Sequence of chain 1.B:
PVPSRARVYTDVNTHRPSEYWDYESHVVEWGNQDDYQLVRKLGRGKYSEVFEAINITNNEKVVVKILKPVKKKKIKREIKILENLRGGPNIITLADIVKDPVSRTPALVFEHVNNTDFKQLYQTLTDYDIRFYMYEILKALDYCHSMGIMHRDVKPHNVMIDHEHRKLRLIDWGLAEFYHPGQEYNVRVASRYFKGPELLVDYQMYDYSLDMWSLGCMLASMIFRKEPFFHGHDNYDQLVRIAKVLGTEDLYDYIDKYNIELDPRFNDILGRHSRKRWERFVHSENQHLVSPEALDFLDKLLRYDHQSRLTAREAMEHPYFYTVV

The small molecule below binds the protein below.
Small molecule (SMILES): CC(=O)NCCCNCc1ccc(-c2ccccc2)c(Cl)c1

Binding-site contacts:
Ligand atom C16 contacts residue LYS125 of chain 1.B at 3.7 Å.
Ligand atom N1 contacts residue TYR62 of chain 1.B at 2.7 Å (h-bond).
Ligand atom C6 contacts residue TYR62 of chain 1.B at 3.6 Å (hydrophobic).
Ligand atom C8 contacts residue ASP126 of chain 1.B at 4.5 Å.
Ligand atom C14 contacts residue ASP126 of chain 1.B at 3.9 Å.
Ligand atom C17 contacts residue GLN59 of chain 1.B at 4.1 Å.
Ligand atom C12 contacts residue ASP126 of chain 1.B at 4.0 Å.
Ligand atom C16 contacts residue THR131 of chain 1.B at 3.5 Å.
Ligand atom C17 contacts residue VAL124 of chain 1.B at 4.3 Å (hydrophobic).
Ligand atom CL contacts residue LEU64 of chain 1.B at 4.1 Å.
Ligand atom C10 contacts residue GLN59 of chain 1.B at 4.0 Å.
Ligand atom N1 contacts residue GLN59 of chain 1.B at 3.5 Å (h-bond).
Ligand atom C17 contacts residue ASP126 of chain 1.B at 3.7 Å.
Ligand atom C17 contacts residue LYS125 of chain 1.B at 4.1 Å.
Ligand atom C16 contacts residue VAL124 of chain 1.B at 4.3 Å (hydrophobic).
Ligand atom C11 contacts residue GLN59 of chain 1.B at 3.5 Å.
Ligand atom C15 contacts residue ALA133 of chain 1.B at 3.8 Å (hydrophobic).
Ligand atom C5 contacts residue GLN59 of chain 1.B at 4.3 Å.
Ligand atom C6 contacts residue GLN59 of chain 1.B at 4.0 Å.
Ligand atom N1 contacts residue ASP60 of chain 1.B at 4.2 Å.
Ligand atom CL contacts residue TYR62 of chain 1.B at 4.1 Å.
Ligand atom C15 contacts residue ASP126 of chain 1.B at 3.6 Å.
Ligand atom C13 contacts residue ILE92 of chain 1.B at 3.5 Å (hydrophobic).
Ligand atom C15 contacts residue ILE92 of chain 1.B at 3.9 Å (hydrophobic).
Ligand atom C10 contacts residue TYR62 of chain 1.B at 4.3 Å (hydrophobic).
Ligand atom CL contacts residue VAL124 of chain 1.B at 4.3 Å.
Ligand atom CL contacts residue VAL90 of chain 1.B at 4.1 Å.
Ligand atom C14 contacts residue ILE92 of chain 1.B at 3.3 Å (hydrophobic).
Ligand atom C11 contacts residue LEU64 of chain 1.B at 4.2 Å (hydrophobic).
Ligand atom C10 contacts residue LEU64 of chain 1.B at 4.2 Å (hydrophobic).
Ligand atom C16 contacts residue ASP126 of chain 1.B at 3.4 Å.
Ligand atom CL contacts residue GLN59 of chain 1.B at 4.3 Å.
Ligand atom C16 contacts residue ALA133 of chain 1.B at 3.7 Å (hydrophobic).
Ligand atom C15 contacts residue PRO132 of chain 1.B at 4.3 Å (hydrophobic).
Ligand atom C15 contacts residue THR131 of chain 1.B at 3.3 Å.
Ligand atom C5 contacts residue TYR62 of chain 1.B at 3.2 Å (hydrophobic).
Ligand atom C4 contacts residue ASP60 of chain 1.B at 4.3 Å.
Ligand atom C11 contacts residue TYR62 of chain 1.B at 3.2 Å (hydrophobic).
Ligand atom C4 contacts residue TYR62 of chain 1.B at 3.4 Å (hydrophobic).
Ligand atom C13 contacts residue ASP126 of chain 1.B at 4.1 Å.